The small molecule below binds the protein below.
Small molecule (SMILES): CC(=O)N[C@@H]1[C@@H](O)[C@H](O)[C@@H](CO)O[C@H]1O

Sequence of chain 2.A:
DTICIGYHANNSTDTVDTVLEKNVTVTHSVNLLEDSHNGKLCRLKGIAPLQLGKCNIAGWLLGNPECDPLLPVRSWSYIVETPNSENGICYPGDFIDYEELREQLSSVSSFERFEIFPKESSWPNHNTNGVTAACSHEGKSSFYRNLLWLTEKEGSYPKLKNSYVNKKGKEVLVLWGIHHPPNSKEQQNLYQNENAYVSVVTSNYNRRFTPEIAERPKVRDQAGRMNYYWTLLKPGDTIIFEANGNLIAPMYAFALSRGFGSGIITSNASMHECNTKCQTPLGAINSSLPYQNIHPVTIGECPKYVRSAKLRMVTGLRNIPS

Binding-site contacts:
Ligand atom C7 contacts residue ASN23 of chain 2.A at 3.1 Å.
Ligand atom C3 contacts residue ASN23 of chain 2.A at 3.8 Å.
Ligand atom C4 contacts residue ASN23 of chain 2.A at 4.2 Å.
Ligand atom C8 contacts residue ASN23 of chain 2.A at 4.4 Å.
Ligand atom C6 contacts residue THR25 of chain 2.A at 4.1 Å.
Ligand atom C2 contacts residue ASN23 of chain 2.A at 2.5 Å.
Ligand atom O5 contacts residue ASN23 of chain 2.A at 2.4 Å (h-bond).
Ligand atom C1 contacts residue ASN23 of chain 2.A at 1.4 Å.
Ligand atom N2 contacts residue ASN23 of chain 2.A at 2.8 Å (h-bond).
Ligand atom C5 contacts residue ASN23 of chain 2.A at 3.6 Å.
Ligand atom O7 contacts residue ASN23 of chain 2.A at 2.9 Å (h-bond).